This small molecule binds to this protein.
Small molecule (SMILES): NCC(=O)O

Sequence of chain 1.B:
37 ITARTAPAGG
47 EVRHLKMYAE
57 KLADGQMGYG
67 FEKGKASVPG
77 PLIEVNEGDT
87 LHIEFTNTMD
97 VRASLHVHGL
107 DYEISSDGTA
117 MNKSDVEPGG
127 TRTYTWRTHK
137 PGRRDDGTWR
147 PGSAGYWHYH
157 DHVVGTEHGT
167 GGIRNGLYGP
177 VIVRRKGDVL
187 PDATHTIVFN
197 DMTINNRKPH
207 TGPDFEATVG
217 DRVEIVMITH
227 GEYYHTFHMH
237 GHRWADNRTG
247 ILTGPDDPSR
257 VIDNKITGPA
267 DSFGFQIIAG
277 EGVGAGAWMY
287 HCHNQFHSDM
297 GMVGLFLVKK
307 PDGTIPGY

Sequence of chain 1.C:
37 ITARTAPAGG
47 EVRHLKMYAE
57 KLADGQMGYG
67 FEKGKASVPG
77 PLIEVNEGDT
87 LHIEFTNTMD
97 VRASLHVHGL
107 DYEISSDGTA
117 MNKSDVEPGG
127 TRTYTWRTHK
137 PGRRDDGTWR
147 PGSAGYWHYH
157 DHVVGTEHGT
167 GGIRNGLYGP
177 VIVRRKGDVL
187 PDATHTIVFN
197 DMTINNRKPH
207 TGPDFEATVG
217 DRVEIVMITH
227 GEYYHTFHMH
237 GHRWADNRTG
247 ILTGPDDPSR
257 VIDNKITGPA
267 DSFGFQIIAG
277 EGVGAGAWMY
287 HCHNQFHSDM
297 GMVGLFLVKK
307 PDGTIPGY

Binding-site contacts:
Ligand atom O contacts residue ARG244 of chain 1.B at 4.3 Å.
Ligand atom CA contacts residue TYR152 of chain 1.B at 3.3 Å (hydrophobic).
Ligand atom N contacts residue SER268 of chain 1.B at 3.0 Å (h-bond).
Ligand atom CA contacts residue SER268 of chain 1.B at 3.6 Å.
Ligand atom N contacts residue ILE258 of chain 1.C at 4.0 Å.
Ligand atom O contacts residue SER268 of chain 1.B at 4.2 Å.
Ligand atom C contacts residue GLY151 of chain 1.B at 4.5 Å.
Ligand atom C contacts residue ARG256 of chain 1.C at 4.4 Å.
Ligand atom C contacts residue SER268 of chain 1.B at 4.0 Å.
Ligand atom CA contacts residue TRP153 of chain 1.B at 4.2 Å (hydrophobic).
Ligand atom OXT contacts residue VAL257 of chain 1.C at 4.4 Å.
Ligand atom C contacts residue VAL257 of chain 1.C at 3.8 Å (hydrophobic).
Ligand atom CA contacts residue VAL257 of chain 1.C at 3.6 Å (hydrophobic).
Ligand atom N contacts residue TYR152 of chain 1.B at 3.7 Å.
Ligand atom OXT contacts residue TYR152 of chain 1.B at 3.2 Å (h-bond).
Ligand atom O contacts residue VAL257 of chain 1.C at 4.0 Å.
Ligand atom O contacts residue ILE258 of chain 1.C at 4.3 Å.
Ligand atom C contacts residue TYR152 of chain 1.B at 3.9 Å (hydrophobic).
Ligand atom N contacts residue VAL257 of chain 1.C at 3.8 Å.
Ligand atom N contacts residue TRP153 of chain 1.B at 4.0 Å.
Ligand atom O contacts residue ARG256 of chain 1.C at 3.1 Å (salt-bridge).
Ligand atom OXT contacts residue ARG244 of chain 1.B at 3.7 Å.
Ligand atom OXT contacts residue GLY151 of chain 1.B at 3.5 Å.